Sequence of chain 1.D:
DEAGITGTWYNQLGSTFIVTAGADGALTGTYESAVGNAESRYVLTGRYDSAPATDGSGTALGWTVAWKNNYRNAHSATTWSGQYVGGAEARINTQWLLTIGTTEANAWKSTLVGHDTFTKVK

Sequence of chain 1.C:
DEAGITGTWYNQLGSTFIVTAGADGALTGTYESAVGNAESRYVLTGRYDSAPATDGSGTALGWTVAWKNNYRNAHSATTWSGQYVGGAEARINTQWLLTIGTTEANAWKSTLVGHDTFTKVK

Binding-site contacts:
Ligand atom C21 contacts residue ASN48 of chain 1.C at 3.6 Å.
Ligand atom C24 contacts residue SER44 of chain 1.C at 3.6 Å.
Ligand atom C23 contacts residue LEU109 of chain 1.C at 3.7 Å (hydrophobic).
Ligand atom O2 contacts residue ASN22 of chain 1.C at 3.1 Å (h-bond).
Ligand atom C13 contacts residue ALA85 of chain 1.C at 3.6 Å (hydrophobic).
Ligand atom C5 contacts residue NOF1 of chain 1.H at 3.2 Å.
Ligand atom C29 contacts residue SER26 of chain 1.C at 3.6 Å.
Ligand atom C10 contacts residue NOF1 of chain 1.H at 3.0 Å.
Ligand atom C4 contacts residue NOF1 of chain 1.H at 3.6 Å.
Ligand atom C16 contacts residue SER87 of chain 1.C at 3.5 Å.
Ligand atom O1 contacts residue GLY47 of chain 1.C at 3.6 Å.
Ligand atom C25 contacts residue TRP119 of chain 1.D at 3.5 Å (hydrophobic).
Ligand atom C2 contacts residue NOF1 of chain 1.H at 3.2 Å.
Ligand atom C9 contacts residue NOF1 of chain 1.H at 2.5 Å.
Ligand atom C21 contacts residue TRP78 of chain 1.C at 3.4 Å (hydrophobic).
Ligand atom N2 contacts residue SER87 of chain 1.C at 2.8 Å (h-bond).
Ligand atom C27 contacts residue TRP107 of chain 1.C at 3.4 Å (hydrophobic).
Ligand atom N3 contacts residue VAL46 of chain 1.C at 3.7 Å.
Ligand atom C3 contacts residue NOF1 of chain 1.H at 3.1 Å.
Ligand atom C15 contacts residue ALA85 of chain 1.C at 3.2 Å (hydrophobic).
Ligand atom C28 contacts residue TRP107 of chain 1.C at 3.7 Å (hydrophobic).
Ligand atom C1 contacts residue NOF1 of chain 1.H at 2.9 Å.
Ligand atom C4 contacts residue ILE111 of chain 1.C at 3.4 Å (hydrophobic).
Ligand atom O2 contacts residue TYR42 of chain 1.C at 2.5 Å (h-bond).
Ligand atom C29 contacts residue TYR42 of chain 1.C at 3.4 Å (hydrophobic).
Ligand atom C17 contacts residue LEU109 of chain 1.C at 3.7 Å (hydrophobic).
Ligand atom N4 contacts residue ASP127 of chain 1.C at 2.8 Å (salt-bridge).
Ligand atom S1 contacts residue THR89 of chain 1.C at 3.4 Å (h-bond).
Ligand atom C19 contacts residue TRP119 of chain 1.D at 3.3 Å (hydrophobic).
Ligand atom N3 contacts residue SER44 of chain 1.C at 3.1 Å (h-bond).
Ligand atom O1 contacts residue ASN48 of chain 1.C at 2.9 Å (h-bond).
Ligand atom C8 contacts residue NOF1 of chain 1.H at 3.0 Å.
Ligand atom C7 contacts residue NOF1 of chain 1.H at 3.0 Å.
Ligand atom S1 contacts residue TRP78 of chain 1.C at 3.7 Å.
Ligand atom C34 contacts residue ILE111 of chain 1.C at 3.6 Å (hydrophobic).
Ligand atom C17 contacts residue TRP119 of chain 1.D at 3.6 Å (hydrophobic).
Ligand atom O2 contacts residue SER26 of chain 1.C at 2.7 Å (h-bond).
Ligand atom C19 contacts residue LEU123 of chain 1.C at 3.6 Å (hydrophobic).
Ligand atom C23 contacts residue TRP78 of chain 1.C at 3.7 Å (hydrophobic).
Ligand atom C15 contacts residue SER87 of chain 1.C at 3.4 Å.

This protein binds this small molecule.
Small molecule (SMILES): CC(C)(C)OC(=O)N1c2ccc(NC(=O)CCCC[C@@H]3SC[C@@H]4NC(=O)N[C@@H]43)c3ccc[n+](c23)[Ir]12345(Cl)C1(C)C2(C)C3(C)C4(C)C15C